Sequence of chain 1.B:
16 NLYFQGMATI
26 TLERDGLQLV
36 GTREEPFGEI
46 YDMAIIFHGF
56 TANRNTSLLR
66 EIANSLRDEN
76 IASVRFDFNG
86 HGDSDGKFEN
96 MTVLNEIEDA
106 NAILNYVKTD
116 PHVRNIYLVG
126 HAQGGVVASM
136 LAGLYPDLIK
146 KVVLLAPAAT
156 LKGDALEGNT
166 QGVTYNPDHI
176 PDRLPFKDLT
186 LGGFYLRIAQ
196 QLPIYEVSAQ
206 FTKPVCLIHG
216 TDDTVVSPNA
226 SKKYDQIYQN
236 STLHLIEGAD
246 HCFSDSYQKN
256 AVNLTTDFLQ

The protein below binds the small molecule below.
Small molecule (SMILES): CCOC(=O)/C=C/c1ccc(O)c(OC)c1

Binding-site contacts:
Ligand atom CAG contacts residue GLN166 of chain 1.B at 3.5 Å.
Ligand atom CAM contacts residue ALA127 of chain 1.B at 3.3 Å (hydrophobic).
Ligand atom OAL contacts residue HIS246 of chain 1.B at 2.8 Å.
Ligand atom CAN contacts residue GLN166 of chain 1.B at 3.4 Å.
Ligand atom OAD contacts residue THR165 of chain 1.B at 3.9 Å.
Ligand atom CAP contacts residue LEU156 of chain 1.B at 3.7 Å (hydrophobic).
Ligand atom CAJ contacts residue HIS126 of chain 1.B at 3.9 Å.
Ligand atom CAJ contacts residue HIS246 of chain 1.B at 3.2 Å.
Ligand atom CAE contacts residue GLN166 of chain 1.B at 3.8 Å.
Ligand atom OAD contacts residue ASP159 of chain 1.B at 2.6 Å (salt-bridge).
Ligand atom CAB contacts residue TYR190 of chain 1.B at 3.0 Å (hydrophobic).
Ligand atom CAF contacts residue ALA153 of chain 1.B at 3.7 Å (hydrophobic).
Ligand atom CAM contacts residue PHE55 of chain 1.B at 3.4 Å (hydrophobic).
Ligand atom OAK contacts residue TYR190 of chain 1.B at 3.4 Å (h-bond).
Ligand atom OAC contacts residue GLY54 of chain 1.B at 3.5 Å.
Ligand atom CAF contacts residue GLN166 of chain 1.B at 3.9 Å.
Ligand atom CAB contacts residue PHE55 of chain 1.B at 3.4 Å (hydrophobic).
Ligand atom CAO contacts residue ASP159 of chain 1.B at 3.5 Å.
Ligand atom CAH contacts residue GLN166 of chain 1.B at 3.8 Å.
Ligand atom OAC contacts residue GLN128 of chain 1.B at 2.8 Å (h-bond).
Ligand atom CAH contacts residue ASP159 of chain 1.B at 3.6 Å.
Ligand atom OAK contacts residue LEU156 of chain 1.B at 3.9 Å.
Ligand atom CAO contacts residue LEU156 of chain 1.B at 3.8 Å (hydrophobic).
Ligand atom CAI contacts residue TYR190 of chain 1.B at 3.8 Å (hydrophobic).
Ligand atom CAE contacts residue PHE55 of chain 1.B at 3.6 Å (hydrophobic).
Ligand atom CAF contacts residue PHE55 of chain 1.B at 3.5 Å (hydrophobic).
Ligand atom OAC contacts residue PHE55 of chain 1.B at 2.7 Å (h-bond).
Ligand atom CAG contacts residue VAL221 of chain 1.B at 3.9 Å (hydrophobic).
Ligand atom OAL contacts residue ALA127 of chain 1.B at 3.3 Å.
Ligand atom OAC contacts residue ALA127 of chain 1.B at 3.1 Å.
Ligand atom CAJ contacts residue PHE55 of chain 1.B at 3.9 Å (hydrophobic).
Ligand atom CAI contacts residue GLN166 of chain 1.B at 3.6 Å.
Ligand atom CAM contacts residue GLN128 of chain 1.B at 3.8 Å.
Ligand atom CAA contacts residue ALA57 of chain 1.B at 3.7 Å (hydrophobic).
Ligand atom CAA contacts residue PHE55 of chain 1.B at 2.9 Å (hydrophobic).
Ligand atom CAP contacts residue GLN166 of chain 1.B at 3.9 Å.
Ligand atom CAM contacts residue HIS246 of chain 1.B at 3.7 Å.
Ligand atom CAJ contacts residue ALA127 of chain 1.B at 3.6 Å (hydrophobic).
Ligand atom OAD contacts residue LEU156 of chain 1.B at 3.8 Å.
Ligand atom CAA contacts residue GLY54 of chain 1.B at 3.4 Å.